Sequence of chain 14.B:
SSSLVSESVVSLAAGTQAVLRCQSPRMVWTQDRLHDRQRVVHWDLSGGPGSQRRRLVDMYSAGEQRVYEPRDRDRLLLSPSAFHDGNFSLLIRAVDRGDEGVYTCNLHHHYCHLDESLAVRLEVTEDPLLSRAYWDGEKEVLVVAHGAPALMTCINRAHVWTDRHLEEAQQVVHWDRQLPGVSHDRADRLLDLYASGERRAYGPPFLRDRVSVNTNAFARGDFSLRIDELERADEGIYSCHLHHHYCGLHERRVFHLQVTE

This protein binds this small molecule.
Small molecule (SMILES): CC(=O)N[C@@H]1[C@@H](O)[C@H](O)[C@@H](CO)O[C@H]1O

Sequence of chain 14.I:
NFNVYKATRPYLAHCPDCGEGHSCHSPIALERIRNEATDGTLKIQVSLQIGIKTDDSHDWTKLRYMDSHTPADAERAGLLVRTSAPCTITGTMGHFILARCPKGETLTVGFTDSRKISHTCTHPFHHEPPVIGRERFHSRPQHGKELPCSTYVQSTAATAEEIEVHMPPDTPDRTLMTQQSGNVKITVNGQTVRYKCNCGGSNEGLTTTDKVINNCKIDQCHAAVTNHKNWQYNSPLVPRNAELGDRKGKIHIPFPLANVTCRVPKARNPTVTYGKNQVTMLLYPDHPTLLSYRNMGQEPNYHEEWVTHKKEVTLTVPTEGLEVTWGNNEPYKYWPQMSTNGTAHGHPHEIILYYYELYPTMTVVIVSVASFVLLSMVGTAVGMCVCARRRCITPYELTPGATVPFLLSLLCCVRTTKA

Binding-site contacts:
Ligand atom O5 contacts residue THR116 of chain 14.H at 4.3 Å.
Ligand atom C3 contacts residue ASN259 of chain 14.I at 3.8 Å.
Ligand atom C6 contacts residue LYS115 of chain 14.H at 4.3 Å.
Ligand atom C2 contacts residue ASN259 of chain 14.I at 2.4 Å.
Ligand atom C8 contacts residue ASN259 of chain 14.I at 4.4 Å.
Ligand atom C5 contacts residue ASN259 of chain 14.I at 3.6 Å.
Ligand atom O6 contacts residue THR116 of chain 14.H at 3.5 Å.
Ligand atom C4 contacts residue ASN259 of chain 14.I at 4.1 Å.
Ligand atom O6 contacts residue ASN259 of chain 14.I at 4.5 Å.
Ligand atom C7 contacts residue ASN259 of chain 14.I at 3.1 Å.
Ligand atom N2 contacts residue ASN259 of chain 14.I at 3.0 Å (h-bond).
Ligand atom C4 contacts residue LYS115 of chain 14.H at 4.5 Å.
Ligand atom O7 contacts residue ASN259 of chain 14.I at 2.8 Å (h-bond).
Ligand atom O7 contacts residue LYS181 of chain 14.H at 4.1 Å.
Ligand atom O6 contacts residue LYS115 of chain 14.H at 3.7 Å.
Ligand atom O5 contacts residue ASN259 of chain 14.I at 2.3 Å (h-bond).
Ligand atom C8 contacts residue GLU198 of chain 14.B at 4.1 Å.
Ligand atom C1 contacts residue ASN259 of chain 14.I at 1.4 Å.

Sequence of chain 14.H:
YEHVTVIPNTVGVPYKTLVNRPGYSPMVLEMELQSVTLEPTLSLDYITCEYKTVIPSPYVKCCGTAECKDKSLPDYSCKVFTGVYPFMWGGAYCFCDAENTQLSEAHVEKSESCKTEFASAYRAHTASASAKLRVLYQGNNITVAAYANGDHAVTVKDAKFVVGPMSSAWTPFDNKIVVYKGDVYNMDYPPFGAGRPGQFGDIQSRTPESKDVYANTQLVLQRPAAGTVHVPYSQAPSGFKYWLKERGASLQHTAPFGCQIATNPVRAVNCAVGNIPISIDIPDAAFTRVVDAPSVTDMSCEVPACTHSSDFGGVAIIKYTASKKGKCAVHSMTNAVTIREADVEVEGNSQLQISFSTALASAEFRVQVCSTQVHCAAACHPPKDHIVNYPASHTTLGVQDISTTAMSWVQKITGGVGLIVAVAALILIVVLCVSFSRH